Sequence of chain 1.B:
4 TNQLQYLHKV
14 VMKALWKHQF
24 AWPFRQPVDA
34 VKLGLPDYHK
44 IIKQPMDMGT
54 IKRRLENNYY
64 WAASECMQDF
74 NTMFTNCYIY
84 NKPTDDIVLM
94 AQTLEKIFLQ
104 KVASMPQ

Binding-site contacts:
Ligand atom C16 contacts residue LEU36 of chain 1.B at 4.0 Å (hydrophobic).
Ligand atom C20 contacts residue TRP25 of chain 1.B at 3.9 Å (hydrophobic).
Ligand atom CL2 contacts residue TRP25 of chain 1.B at 3.6 Å.
Ligand atom C21 contacts residue LYS35 of chain 1.B at 4.2 Å.
Ligand atom N13 contacts residue CYS80 of chain 1.B at 3.7 Å.
Ligand atom C16 contacts residue TRP25 of chain 1.B at 4.0 Å (hydrophobic).
Ligand atom C26 contacts residue TRP25 of chain 1.B at 4.0 Å (hydrophobic).
Ligand atom C08 contacts residue ASN84 of chain 1.B at 3.6 Å.
Ligand atom C01 contacts residue PRO26 of chain 1.B at 3.4 Å (hydrophobic).
Ligand atom C15 contacts residue PHE27 of chain 1.B at 3.3 Å (hydrophobic).
Ligand atom C02 contacts residue LEU36 of chain 1.B at 3.9 Å (hydrophobic).
Ligand atom C15 contacts residue PRO26 of chain 1.B at 3.9 Å (hydrophobic).
Ligand atom C17 contacts residue TRP25 of chain 1.B at 3.9 Å (hydrophobic).
Ligand atom C09 contacts residue LEU36 of chain 1.B at 4.2 Å (hydrophobic).
Ligand atom C28 contacts residue ILE90 of chain 1.B at 3.8 Å (hydrophobic).
Ligand atom C10 contacts residue ASN84 of chain 1.B at 3.9 Å.
Ligand atom N12 contacts residue TYR83 of chain 1.B at 4.2 Å.
Ligand atom C14 contacts residue VAL31 of chain 1.B at 4.0 Å (hydrophobic).
Ligand atom N13 contacts residue ASN84 of chain 1.B at 3.4 Å (h-bond).
Ligand atom C04 contacts residue LEU36 of chain 1.B at 4.0 Å (hydrophobic).
Ligand atom N11 contacts residue VAL31 of chain 1.B at 3.8 Å.
Ligand atom C20 contacts residue LEU36 of chain 1.B at 3.6 Å (hydrophobic).
Ligand atom C15 contacts residue ILE90 of chain 1.B at 3.8 Å (hydrophobic).
Ligand atom C06 contacts residue PRO26 of chain 1.B at 3.2 Å (hydrophobic).
Ligand atom N19 contacts residue LYS35 of chain 1.B at 4.1 Å.
Ligand atom C09 contacts residue ASN84 of chain 1.B at 4.1 Å.
Ligand atom C10 contacts residue VAL31 of chain 1.B at 4.1 Å (hydrophobic).
Ligand atom C09 contacts residue VAL31 of chain 1.B at 4.2 Å (hydrophobic).
Ligand atom C27 contacts residue ILE90 of chain 1.B at 3.9 Å (hydrophobic).
Ligand atom C27 contacts residue TRP25 of chain 1.B at 4.1 Å (hydrophobic).
Ligand atom C03 contacts residue LEU36 of chain 1.B at 3.7 Å (hydrophobic).
Ligand atom C09 contacts residue LEU38 of chain 1.B at 3.6 Å (hydrophobic).
Ligand atom N12 contacts residue ASN84 of chain 1.B at 2.9 Å (h-bond).
Ligand atom C14 contacts residue ILE90 of chain 1.B at 3.9 Å (hydrophobic).
Ligand atom C05 contacts residue VAL31 of chain 1.B at 4.2 Å (hydrophobic).
Ligand atom C08 contacts residue LEU38 of chain 1.B at 3.7 Å (hydrophobic).
Ligand atom N19 contacts residue TRP25 of chain 1.B at 3.8 Å.
Ligand atom C06 contacts residue VAL31 of chain 1.B at 3.8 Å (hydrophobic).
Ligand atom N12 contacts residue TYR41 of chain 1.B at 3.9 Å.
Ligand atom N18 contacts residue TRP25 of chain 1.B at 3.8 Å.

A protein and the small-molecule ligand that binds it are described below.
Small molecule (SMILES): Cc1nnc2n1-c1ccc(-c3cnn(C)c3)cc1[C@H](Nc1ccc(Cl)cc1)CC2